Binding-site contacts:
Ligand atom C1 contacts residue VAL110 of chain 1.A at 4.5 Å (hydrophobic).
Ligand atom O6 contacts residue VAL110 of chain 1.A at 4.0 Å.
Ligand atom C13 contacts residue VAL88 of chain 1.A at 4.3 Å (hydrophobic).
Ligand atom C11 contacts residue VAL88 of chain 1.A at 4.1 Å (hydrophobic).
Ligand atom C7 contacts residue GLU266 of chain 1.A at 4.1 Å.
Ligand atom C12 contacts residue VAL88 of chain 1.A at 4.3 Å (hydrophobic).
Ligand atom O2 contacts residue GLU266 of chain 1.A at 2.9 Å (salt-bridge).
Ligand atom C12 contacts residue THR92 of chain 1.A at 3.7 Å.
Ligand atom C12 contacts residue LEU113 of chain 1.A at 3.8 Å (hydrophobic).
Ligand atom O5 contacts residue VAL110 of chain 1.A at 4.1 Å.
Ligand atom C3 contacts residue LYS269 of chain 1.A at 3.8 Å.
Ligand atom C5 contacts residue VAL110 of chain 1.A at 4.5 Å (hydrophobic).
Ligand atom O2 contacts residue LYS114 of chain 1.A at 3.0 Å (salt-bridge).
Ligand atom O2 contacts residue LYS269 of chain 1.A at 3.8 Å.
Ligand atom C8 contacts residue GLU266 of chain 1.A at 4.2 Å.
Ligand atom C2 contacts residue LYS269 of chain 1.A at 3.8 Å.
Ligand atom C10 contacts residue LEU263 of chain 1.A at 4.3 Å (hydrophobic).
Ligand atom O1 contacts residue GLU266 of chain 1.A at 3.5 Å.
Ligand atom C13 contacts residue THR92 of chain 1.A at 3.5 Å.
Ligand atom O2 contacts residue ASP270 of chain 1.A at 4.0 Å.
Ligand atom O3 contacts residue LYS269 of chain 1.A at 3.0 Å (salt-bridge).
Ligand atom C11 contacts residue LEU113 of chain 1.A at 4.1 Å (hydrophobic).
Ligand atom C2 contacts residue LYS114 of chain 1.A at 4.2 Å.
Ligand atom O1 contacts residue LYS114 of chain 1.A at 4.3 Å.
Ligand atom C1 contacts residue LYS114 of chain 1.A at 4.4 Å.
Ligand atom C8 contacts residue LYS114 of chain 1.A at 3.8 Å.
Ligand atom C10 contacts residue VAL110 of chain 1.A at 4.3 Å (hydrophobic).
Ligand atom C9 contacts residue LYS114 of chain 1.A at 4.5 Å.
Ligand atom O3 contacts residue ASP270 of chain 1.A at 4.2 Å.
Ligand atom C11 contacts residue LEU263 of chain 1.A at 4.5 Å (hydrophobic).
Ligand atom C3 contacts residue LYS114 of chain 1.A at 4.5 Å.
Ligand atom C1 contacts residue GLU266 of chain 1.A at 4.4 Å.
Ligand atom C7 contacts residue VAL110 of chain 1.A at 3.9 Å (hydrophobic).
Ligand atom C2 contacts residue GLU266 of chain 1.A at 3.7 Å.
Ligand atom C9 contacts residue ILE267 of chain 1.A at 3.5 Å (hydrophobic).
Ligand atom O1 contacts residue ILE267 of chain 1.A at 4.5 Å.
Ligand atom C9 contacts residue LEU263 of chain 1.A at 3.9 Å (hydrophobic).
Ligand atom C8 contacts residue ILE267 of chain 1.A at 3.6 Å (hydrophobic).
Ligand atom C4 contacts residue LYS269 of chain 1.A at 4.3 Å.

Sequence of chain 1.A:
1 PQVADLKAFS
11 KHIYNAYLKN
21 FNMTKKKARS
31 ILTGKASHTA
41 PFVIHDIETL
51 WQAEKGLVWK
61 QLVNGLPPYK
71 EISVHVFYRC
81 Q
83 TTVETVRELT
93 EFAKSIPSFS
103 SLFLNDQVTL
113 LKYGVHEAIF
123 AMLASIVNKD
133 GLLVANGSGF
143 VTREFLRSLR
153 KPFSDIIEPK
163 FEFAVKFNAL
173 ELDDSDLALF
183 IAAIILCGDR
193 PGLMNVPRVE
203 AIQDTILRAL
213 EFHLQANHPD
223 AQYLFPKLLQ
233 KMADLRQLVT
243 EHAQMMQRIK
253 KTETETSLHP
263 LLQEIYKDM

This small molecule binds to this protein.
Small molecule (SMILES): CCCCCCCO[C@@H]1O[C@H](CO)[C@@H](O)[C@H](O)[C@H]1O